Sequence of chain 1.A:
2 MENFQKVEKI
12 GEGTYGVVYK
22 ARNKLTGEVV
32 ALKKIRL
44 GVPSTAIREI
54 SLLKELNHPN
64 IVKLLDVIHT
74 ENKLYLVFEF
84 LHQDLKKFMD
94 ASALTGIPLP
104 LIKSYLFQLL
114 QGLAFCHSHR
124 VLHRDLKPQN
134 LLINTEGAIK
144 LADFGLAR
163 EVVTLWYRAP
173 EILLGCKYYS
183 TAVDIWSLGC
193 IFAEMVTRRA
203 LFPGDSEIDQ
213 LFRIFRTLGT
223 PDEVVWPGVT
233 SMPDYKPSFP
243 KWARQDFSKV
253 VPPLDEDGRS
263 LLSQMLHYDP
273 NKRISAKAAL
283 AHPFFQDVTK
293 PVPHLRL

This protein binds this small molecule.
Small molecule (SMILES): NS(=O)(=O)c1ccc(N/N=C2\C(=O)Nc3ccc(C(=O)NCCc4c[nH]cn4)cc32)cc1

Binding-site contacts:
Ligand atom CAG contacts residue LEU84 of chain 1.A at 3.2 Å (hydrophobic).
Ligand atom N1 contacts residue GLY12 of chain 1.A at 3.5 Å.
Ligand atom N8 contacts residue LEU84 of chain 1.A at 3.5 Å (h-bond).
Ligand atom N2 contacts residue GLU13 of chain 1.A at 3.7 Å.
Ligand atom CAJ contacts residue PHE81 of chain 1.A at 3.8 Å (hydrophobic).
Ligand atom CAO contacts residue LYS34 of chain 1.A at 3.7 Å.
Ligand atom N4 contacts residue GLU82 of chain 1.A at 2.9 Å (salt-bridge).
Ligand atom N5 contacts residue ILE11 of chain 1.A at 3.8 Å.
Ligand atom CAK contacts residue PHE81 of chain 1.A at 3.5 Å (hydrophobic).
Ligand atom OAE contacts residue LYS90 of chain 1.A at 3.1 Å.
Ligand atom CAP contacts residue VAL19 of chain 1.A at 3.8 Å (hydrophobic).
Ligand atom CBB contacts residue LEU135 of chain 1.A at 3.4 Å (hydrophobic).
Ligand atom N8 contacts residue ILE11 of chain 1.A at 3.7 Å.
Ligand atom OAE contacts residue GLN86 of chain 1.A at 3.3 Å.
Ligand atom CBB contacts residue ALA32 of chain 1.A at 3.5 Å (hydrophobic).
Ligand atom S1 contacts residue LYS90 of chain 1.A at 3.8 Å.
Ligand atom CAP contacts residue GLY14 of chain 1.A at 3.6 Å.
Ligand atom OAC contacts residue LEU84 of chain 1.A at 2.9 Å (h-bond).
Ligand atom CBD contacts residue LEU135 of chain 1.A at 3.7 Å (hydrophobic).
Ligand atom CAO contacts residue ASP146 of chain 1.A at 3.6 Å.
Ligand atom N4 contacts residue LEU135 of chain 1.A at 3.5 Å.
Ligand atom OAC contacts residue PHE83 of chain 1.A at 3.3 Å.
Ligand atom OAB contacts residue LYS34 of chain 1.A at 2.8 Å (salt-bridge).
Ligand atom N4 contacts residue ALA32 of chain 1.A at 3.2 Å.
Ligand atom OAE contacts residue ASP87 of chain 1.A at 3.0 Å (salt-bridge).
Ligand atom OAB contacts residue ASP146 of chain 1.A at 3.6 Å.
Ligand atom CAI contacts residue GLN86 of chain 1.A at 3.8 Å.
Ligand atom CAM contacts residue GLY12 of chain 1.A at 3.7 Å.
Ligand atom OAC contacts residue LEU135 of chain 1.A at 3.8 Å.
Ligand atom CBC contacts residue LEU135 of chain 1.A at 3.5 Å (hydrophobic).
Ligand atom OAD contacts residue LYS90 of chain 1.A at 3.4 Å (salt-bridge).
Ligand atom OAC contacts residue GLU82 of chain 1.A at 3.7 Å.
Ligand atom CAG contacts residue HIS85 of chain 1.A at 3.8 Å.
Ligand atom CAI contacts residue HIS85 of chain 1.A at 3.2 Å.
Ligand atom N6 contacts residue ASP87 of chain 1.A at 3.7 Å.
Ligand atom CBD contacts residue ALA32 of chain 1.A at 3.6 Å (hydrophobic).
Ligand atom CAX contacts residue LEU84 of chain 1.A at 3.7 Å (hydrophobic).
Ligand atom CBE contacts residue LEU135 of chain 1.A at 3.6 Å (hydrophobic).
Ligand atom CBB contacts residue GLU82 of chain 1.A at 3.7 Å.
Ligand atom CAH contacts residue ASP87 of chain 1.A at 3.5 Å.